Sequence of chain 1.A:
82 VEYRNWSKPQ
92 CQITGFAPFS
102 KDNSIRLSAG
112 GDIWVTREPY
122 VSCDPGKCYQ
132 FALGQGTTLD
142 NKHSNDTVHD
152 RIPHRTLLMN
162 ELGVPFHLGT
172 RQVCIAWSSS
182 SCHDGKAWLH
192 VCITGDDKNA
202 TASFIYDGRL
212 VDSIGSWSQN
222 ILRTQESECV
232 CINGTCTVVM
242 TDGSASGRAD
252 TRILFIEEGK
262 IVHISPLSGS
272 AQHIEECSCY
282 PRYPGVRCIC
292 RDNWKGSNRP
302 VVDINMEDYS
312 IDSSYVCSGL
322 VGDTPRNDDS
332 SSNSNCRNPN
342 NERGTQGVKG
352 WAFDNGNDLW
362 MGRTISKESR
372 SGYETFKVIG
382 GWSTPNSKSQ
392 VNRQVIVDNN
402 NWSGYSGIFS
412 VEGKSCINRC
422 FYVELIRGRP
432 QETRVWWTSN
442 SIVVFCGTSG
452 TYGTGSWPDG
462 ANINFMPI

This protein binds this small molecule.
Small molecule (SMILES): CC(=O)N[C@H]1[C@H](O[C@H]2[C@H](O)[C@@H](NC(C)=O)CO[C@@H]2CO)O[C@H](CO)[C@@H](O[C@@H]2O[C@H](CO)[C@@H](O)[C@H](O[C@H]3O[C@H](CO)[C@@H](O)[C@H](O)[C@@H]3O)[C@@H]2O)[C@@H]1O

Sequence of chain 1.B:
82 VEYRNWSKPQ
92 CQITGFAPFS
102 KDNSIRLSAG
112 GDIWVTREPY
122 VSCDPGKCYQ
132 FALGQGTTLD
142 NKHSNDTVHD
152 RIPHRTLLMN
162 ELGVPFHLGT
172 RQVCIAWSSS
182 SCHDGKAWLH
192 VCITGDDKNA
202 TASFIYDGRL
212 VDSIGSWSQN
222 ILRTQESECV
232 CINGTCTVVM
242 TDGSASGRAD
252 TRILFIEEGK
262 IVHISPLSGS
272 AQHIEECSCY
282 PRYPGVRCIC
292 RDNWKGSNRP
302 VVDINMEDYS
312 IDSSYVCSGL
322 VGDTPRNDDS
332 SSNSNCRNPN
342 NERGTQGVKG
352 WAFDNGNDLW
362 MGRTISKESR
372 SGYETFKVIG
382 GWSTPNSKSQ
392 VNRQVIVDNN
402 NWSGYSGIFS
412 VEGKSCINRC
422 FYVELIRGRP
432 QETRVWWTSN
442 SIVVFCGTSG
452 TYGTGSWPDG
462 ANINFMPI

Binding-site contacts:
Ligand atom C2 contacts residue ARG394 of chain 1.A at 3.8 Å.
Ligand atom O4 contacts residue ASN393 of chain 1.A at 3.5 Å (h-bond).
Ligand atom C6 contacts residue VAL392 of chain 1.A at 3.8 Å (hydrophobic).
Ligand atom C2 contacts residue GLN391 of chain 1.A at 3.7 Å.
Ligand atom O3 contacts residue GLN391 of chain 1.A at 3.3 Å (h-bond).
Ligand atom C2 contacts residue THR455 of chain 1.A at 3.9 Å.
Ligand atom O3 contacts residue VAL392 of chain 1.A at 3.8 Å.
Ligand atom C4 contacts residue GLN391 of chain 1.A at 3.3 Å.
Ligand atom C3 contacts residue ASN200 of chain 1.B at 3.7 Å.
Ligand atom O4 contacts residue GLN391 of chain 1.A at 3.8 Å.
Ligand atom C6 contacts residue GLY454 of chain 1.A at 3.5 Å.
Ligand atom C3 contacts residue ASN393 of chain 1.A at 3.5 Å.
Ligand atom C1 contacts residue THR455 of chain 1.A at 3.8 Å.
Ligand atom O6 contacts residue GLY454 of chain 1.A at 2.8 Å (h-bond).
Ligand atom C7 contacts residue ASN200 of chain 1.B at 3.1 Å.
Ligand atom O7 contacts residue ASN200 of chain 1.B at 2.9 Å (h-bond).
Ligand atom O2 contacts residue ASN393 of chain 1.A at 3.8 Å.
Ligand atom C5 contacts residue ASN200 of chain 1.B at 3.6 Å.
Ligand atom O6 contacts residue TYR453 of chain 1.A at 3.4 Å.
Ligand atom O4 contacts residue ARG394 of chain 1.A at 3.4 Å (salt-bridge).
Ligand atom C3 contacts residue GLN391 of chain 1.A at 3.6 Å.
Ligand atom C6 contacts residue TYR453 of chain 1.A at 3.5 Å (hydrophobic).
Ligand atom O7 contacts residue THR455 of chain 1.A at 3.7 Å.
Ligand atom C6 contacts residue GLN391 of chain 1.A at 3.6 Å.
Ligand atom O6 contacts residue THR455 of chain 1.A at 3.5 Å.
Ligand atom C1 contacts residue ASN200 of chain 1.B at 1.4 Å.
Ligand atom N2 contacts residue ASN200 of chain 1.B at 2.8 Å (h-bond).
Ligand atom C2 contacts residue ASN200 of chain 1.B at 2.3 Å.
Ligand atom O5 contacts residue ASN393 of chain 1.A at 3.8 Å.
Ligand atom C8 contacts residue ASN393 of chain 1.A at 3.8 Å.
Ligand atom O3 contacts residue ASN393 of chain 1.A at 2.9 Å (h-bond).
Ligand atom O5 contacts residue VAL392 of chain 1.A at 3.6 Å.
Ligand atom O5 contacts residue GLY454 of chain 1.A at 3.4 Å.
Ligand atom O2 contacts residue ARG394 of chain 1.A at 3.4 Å.
Ligand atom O4 contacts residue ARG394 of chain 1.A at 3.3 Å (salt-bridge).
Ligand atom O5 contacts residue ASN200 of chain 1.B at 2.4 Å (h-bond).
Ligand atom O2 contacts residue GLN391 of chain 1.A at 2.7 Å (h-bond).
Ligand atom O2 contacts residue VAL392 of chain 1.A at 3.5 Å.
Ligand atom O3 contacts residue GLN391 of chain 1.A at 3.6 Å.
Ligand atom O5 contacts residue THR455 of chain 1.A at 3.3 Å.